Sequence of chain 2.A:
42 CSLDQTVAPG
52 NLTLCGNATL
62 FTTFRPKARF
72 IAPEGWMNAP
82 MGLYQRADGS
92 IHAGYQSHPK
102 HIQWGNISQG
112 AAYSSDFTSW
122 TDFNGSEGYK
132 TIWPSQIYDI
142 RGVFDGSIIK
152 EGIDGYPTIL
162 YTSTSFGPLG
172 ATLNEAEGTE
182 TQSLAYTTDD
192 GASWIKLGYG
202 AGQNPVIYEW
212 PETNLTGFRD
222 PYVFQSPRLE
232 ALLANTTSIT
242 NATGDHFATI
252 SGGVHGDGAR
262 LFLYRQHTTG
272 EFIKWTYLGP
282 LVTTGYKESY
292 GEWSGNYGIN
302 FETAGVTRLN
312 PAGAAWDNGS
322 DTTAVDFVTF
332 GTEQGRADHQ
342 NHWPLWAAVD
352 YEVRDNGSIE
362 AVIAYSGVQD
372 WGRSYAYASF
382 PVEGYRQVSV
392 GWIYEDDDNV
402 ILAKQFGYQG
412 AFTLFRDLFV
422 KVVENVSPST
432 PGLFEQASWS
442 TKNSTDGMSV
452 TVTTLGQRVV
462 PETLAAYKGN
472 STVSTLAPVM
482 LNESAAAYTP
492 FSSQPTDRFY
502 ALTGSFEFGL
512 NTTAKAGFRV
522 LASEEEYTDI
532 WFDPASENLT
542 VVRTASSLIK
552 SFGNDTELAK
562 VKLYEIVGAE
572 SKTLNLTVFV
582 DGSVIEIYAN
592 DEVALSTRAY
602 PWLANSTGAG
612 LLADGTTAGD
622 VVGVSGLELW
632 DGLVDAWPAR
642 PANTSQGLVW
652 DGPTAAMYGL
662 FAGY

A protein and the small-molecule ligand that binds it are described below.
Small molecule (SMILES): CC(=O)N[C@@H]1[C@@H](O)[C@H](O)[C@@H](CO)O[C@H]1O

Binding-site contacts:
Ligand atom C7 contacts residue THR545 of chain 2.A at 3.8 Å.
Ligand atom O5 contacts residue ASN555 of chain 2.A at 2.3 Å (h-bond).
Ligand atom C6 contacts residue LYS551 of chain 2.A at 4.4 Å.
Ligand atom C4 contacts residue ASN555 of chain 2.A at 4.2 Å.
Ligand atom O7 contacts residue ASN555 of chain 2.A at 4.5 Å.
Ligand atom C1 contacts residue ASN555 of chain 2.A at 1.4 Å.
Ligand atom N2 contacts residue ASN555 of chain 2.A at 2.9 Å (h-bond).
Ligand atom O6 contacts residue LYS551 of chain 2.A at 3.1 Å (salt-bridge).
Ligand atom C5 contacts residue ASN555 of chain 2.A at 3.6 Å.
Ligand atom O7 contacts residue THR545 of chain 2.A at 3.4 Å (h-bond).
Ligand atom C8 contacts residue THR545 of chain 2.A at 3.7 Å.
Ligand atom C2 contacts residue ASN555 of chain 2.A at 2.5 Å.
Ligand atom O5 contacts residue LYS551 of chain 2.A at 4.5 Å.
Ligand atom C8 contacts residue LYS551 of chain 2.A at 3.3 Å.
Ligand atom C3 contacts residue ASN555 of chain 2.A at 3.8 Å.
Ligand atom C8 contacts residue ASN555 of chain 2.A at 4.0 Å.
Ligand atom C7 contacts residue ASN555 of chain 2.A at 3.6 Å.